The small molecule below binds the protein below.
Small molecule (SMILES): Cc1cccc(C)c1-c1noc(C(C)C)c1COc1ccc(-c2ccc3cc(C(=O)O)ncc3c2)cc1

Sequence of chain 11.A:
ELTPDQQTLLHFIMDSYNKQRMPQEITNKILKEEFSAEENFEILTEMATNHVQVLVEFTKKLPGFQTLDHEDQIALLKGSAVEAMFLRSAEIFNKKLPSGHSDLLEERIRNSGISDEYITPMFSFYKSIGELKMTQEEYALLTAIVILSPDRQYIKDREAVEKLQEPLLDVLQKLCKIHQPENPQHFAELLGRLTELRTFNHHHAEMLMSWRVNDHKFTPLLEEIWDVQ

Binding-site contacts:
Ligand atom N2 contacts residue MET22 of chain 11.A at 3.6 Å.
Ligand atom C19 contacts residue ARG88 of chain 11.A at 3.8 Å.
Ligand atom C1 contacts residue LEU44 of chain 11.A at 3.8 Å (hydrophobic).
Ligand atom C18 contacts residue THR27 of chain 11.A at 3.9 Å.
Ligand atom C2 contacts residue LEU44 of chain 11.A at 3.9 Å (hydrophobic).
Ligand atom C20 contacts residue MET22 of chain 11.A at 3.0 Å (hydrophobic).
Ligand atom C28 contacts residue TYR126 of chain 11.A at 3.4 Å (hydrophobic).
Ligand atom C9 contacts residue ALA48 of chain 11.A at 3.9 Å (hydrophobic).
Ligand atom C10 contacts residue HIS51 of chain 11.A at 3.9 Å.
Ligand atom CL1 contacts residue TRP226 of chain 11.A at 4.0 Å (hydrophobic).
Ligand atom C3 contacts residue PHE218 of chain 11.A at 3.8 Å (hydrophobic).
Ligand atom C20 contacts residue HIS51 of chain 11.A at 3.9 Å.
Ligand atom C11 contacts residue MET47 of chain 11.A at 3.9 Å (hydrophobic).
Ligand atom N2 contacts residue ARG88 of chain 11.A at 3.7 Å.
Ligand atom C27 contacts residue SER89 of chain 11.A at 3.7 Å.
Ligand atom O4 contacts residue ARG88 of chain 11.A at 3.7 Å.
Ligand atom C19 contacts residue MET22 of chain 11.A at 3.9 Å (hydrophobic).
Ligand atom C27 contacts residue PHE86 of chain 11.A at 3.5 Å (hydrophobic).
Ligand atom C22 contacts residue MET22 of chain 11.A at 3.9 Å (hydrophobic).
Ligand atom N1 contacts residue HIS204 of chain 11.A at 3.1 Å (h-bond).
Ligand atom CL1 contacts residue HIS204 of chain 11.A at 3.9 Å.
Ligand atom O3 contacts residue SER99 of chain 11.A at 3.1 Å.
Ligand atom C3 contacts residue THR45 of chain 11.A at 3.9 Å.
Ligand atom C7 contacts residue LEU44 of chain 11.A at 3.7 Å (hydrophobic).
Ligand atom C21 contacts residue MET22 of chain 11.A at 3.5 Å (hydrophobic).
Ligand atom C3 contacts residue TRP226 of chain 11.A at 3.8 Å (hydrophobic).
Ligand atom C18 contacts residue ILE92 of chain 11.A at 4.0 Å (hydrophobic).
Ligand atom C1 contacts residue THR45 of chain 11.A at 3.6 Å.
Ligand atom O4 contacts residue MET22 of chain 11.A at 3.9 Å.
Ligand atom C23 contacts residue MET22 of chain 11.A at 4.0 Å (hydrophobic).
Ligand atom O1 contacts residue TRP211 of chain 11.A at 3.7 Å.
Ligand atom C26 contacts residue PHE86 of chain 11.A at 3.5 Å (hydrophobic).
Ligand atom O1 contacts residue HIS204 of chain 11.A at 3.7 Å.
Ligand atom C27 contacts residue TYR126 of chain 11.A at 3.4 Å (hydrophobic).
Ligand atom C2 contacts residue THR45 of chain 11.A at 4.0 Å.
Ligand atom C15 contacts residue MET47 of chain 11.A at 3.7 Å (hydrophobic).
Ligand atom C23 contacts residue ARG88 of chain 11.A at 3.8 Å.
Ligand atom CL1 contacts residue MET85 of chain 11.A at 3.6 Å (hydrophobic).
Ligand atom C1 contacts residue PHE41 of chain 11.A at 3.8 Å (hydrophobic).
Ligand atom C12 contacts residue MET47 of chain 11.A at 3.6 Å (hydrophobic).